Sequence of chain 2.A:
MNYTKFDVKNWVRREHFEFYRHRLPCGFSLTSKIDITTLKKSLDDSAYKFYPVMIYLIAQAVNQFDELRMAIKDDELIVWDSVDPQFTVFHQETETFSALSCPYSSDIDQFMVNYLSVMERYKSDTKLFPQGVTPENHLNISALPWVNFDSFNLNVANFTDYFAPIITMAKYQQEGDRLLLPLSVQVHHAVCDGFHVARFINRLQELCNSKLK

Sequence of chain 1.A:
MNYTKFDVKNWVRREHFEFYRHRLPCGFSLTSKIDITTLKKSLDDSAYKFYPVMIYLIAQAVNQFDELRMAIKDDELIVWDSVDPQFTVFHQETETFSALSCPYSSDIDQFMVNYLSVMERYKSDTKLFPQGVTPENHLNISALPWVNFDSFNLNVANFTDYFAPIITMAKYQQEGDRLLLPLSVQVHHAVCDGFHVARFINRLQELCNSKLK

Binding-site contacts:
Ligand atom C8 contacts residue CYS26 of chain 2.A at 4.1 Å (hydrophobic).
Ligand atom C7 contacts residue LEU154 of chain 1.A at 3.6 Å (hydrophobic).
Ligand atom C6 contacts residue LEU154 of chain 1.A at 3.9 Å (hydrophobic).
Ligand atom C4 contacts residue HIS189 of chain 2.A at 3.7 Å.
Ligand atom C8 contacts residue LEU154 of chain 1.A at 4.2 Å (hydrophobic).
Ligand atom C7 contacts residue CYS26 of chain 2.A at 4.2 Å (hydrophobic).
Ligand atom C9 contacts residue ILE166 of chain 1.A at 3.9 Å (hydrophobic).
Ligand atom O5 contacts residue LEU154 of chain 1.A at 4.2 Å.
Ligand atom N2 contacts residue TYR20 of chain 2.A at 3.8 Å.
Ligand atom C5 contacts residue LEU154 of chain 1.A at 4.1 Å (hydrophobic).
Ligand atom C11 contacts residue ILE166 of chain 1.A at 3.8 Å (hydrophobic).
Ligand atom C8 contacts residue LEU24 of chain 2.A at 4.0 Å (hydrophobic).
Ligand atom C4 contacts residue THR88 of chain 1.A at 4.1 Å.
Ligand atom C4 contacts residue SER142 of chain 1.A at 4.2 Å.
Ligand atom CL2 contacts residue PHE129 of chain 1.A at 3.6 Å.
Ligand atom O9A contacts residue TYR162 of chain 1.A at 3.5 Å.
Ligand atom O2 contacts residue TYR20 of chain 2.A at 2.8 Å (h-bond).
Ligand atom C2 contacts residue TYR20 of chain 2.A at 3.4 Å (hydrophobic).
Ligand atom C11 contacts residue LEU154 of chain 1.A at 4.2 Å (hydrophobic).
Ligand atom CL1 contacts residue GLN86 of chain 1.A at 3.9 Å.
Ligand atom CL2 contacts residue TYR20 of chain 2.A at 4.2 Å.
Ligand atom O5 contacts residue ILE166 of chain 1.A at 4.0 Å.
Ligand atom N9 contacts residue LEU24 of chain 2.A at 3.9 Å.
Ligand atom O9B contacts residue VAL156 of chain 1.A at 3.5 Å.
Ligand atom C4 contacts residue TYR20 of chain 2.A at 4.0 Å (hydrophobic).
Ligand atom O9B contacts residue LEU24 of chain 2.A at 3.8 Å.
Ligand atom O2 contacts residue PHE19 of chain 2.A at 4.2 Å.
Ligand atom O9A contacts residue ILE166 of chain 1.A at 3.8 Å.
Ligand atom C1 contacts residue ASN140 of chain 1.A at 3.6 Å.
Ligand atom C4 contacts residue PHE97 of chain 1.A at 4.1 Å (hydrophobic).
Ligand atom N9 contacts residue ILE166 of chain 1.A at 3.8 Å.
Ligand atom CL2 contacts residue ALA99 of chain 1.A at 3.6 Å.
Ligand atom CL1 contacts residue ASN140 of chain 1.A at 3.7 Å.
Ligand atom C3 contacts residue HIS189 of chain 2.A at 4.0 Å.
Ligand atom C1 contacts residue GLN86 of chain 1.A at 4.2 Å.
Ligand atom O5 contacts residue SER142 of chain 1.A at 4.0 Å.
Ligand atom C9 contacts residue LEU24 of chain 2.A at 4.1 Å (hydrophobic).
Ligand atom C10 contacts residue ILE166 of chain 1.A at 3.7 Å (hydrophobic).
Ligand atom O4 contacts residue HIS189 of chain 2.A at 2.8 Å (h-bond).
Ligand atom C3 contacts residue TYR20 of chain 2.A at 3.8 Å (hydrophobic).

A protein and the small-molecule ligand that binds it are described below.
Small molecule (SMILES): O=C(N[C@H](CO)[C@H](O)c1ccc([N+](=O)[O-])cc1)C(Cl)Cl